Sequence of chain 29.D:
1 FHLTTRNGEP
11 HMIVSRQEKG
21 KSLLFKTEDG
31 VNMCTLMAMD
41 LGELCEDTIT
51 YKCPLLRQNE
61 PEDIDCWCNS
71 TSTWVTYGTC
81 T

A protein and the small-molecule ligand that binds it are described below.
Small molecule (SMILES): CC(=O)N[C@@H]1[C@@H](O)[C@H](O)[C@@H](CO)O[C@H]1O

Binding-site contacts:
Ligand atom C1 contacts residue ASN75 of chain 29.C at 1.3 Å.
Ligand atom C3 contacts residue NAG1 of chain 29.T at 3.3 Å.
Ligand atom C4 contacts residue ASN75 of chain 29.C at 4.0 Å.
Ligand atom O7 contacts residue ASN75 of chain 29.C at 3.2 Å (h-bond).
Ligand atom C3 contacts residue ASN75 of chain 29.C at 3.5 Å.
Ligand atom O4 contacts residue NAG1 of chain 29.T at 1.6 Å.
Ligand atom C2 contacts residue NAG1 of chain 29.T at 4.1 Å.
Ligand atom C7 contacts residue MET126 of chain 29.C at 3.8 Å (hydrophobic).
Ligand atom C5 contacts residue ASN75 of chain 29.C at 3.2 Å.
Ligand atom C8 contacts residue MET126 of chain 29.C at 3.7 Å (hydrophobic).
Ligand atom O6 contacts residue NAG1 of chain 29.T at 4.1 Å.
Ligand atom C7 contacts residue ASN75 of chain 29.C at 2.8 Å.
Ligand atom C4 contacts residue NAG1 of chain 29.T at 2.9 Å.
Ligand atom O6 contacts residue CYS45 of chain 29.D at 3.4 Å (h-bond).
Ligand atom C8 contacts residue PHE98 of chain 29.C at 3.6 Å (hydrophobic).
Ligand atom C6 contacts residue ASN75 of chain 29.C at 3.8 Å.
Ligand atom C6 contacts residue NAG1 of chain 29.T at 3.4 Å.
Ligand atom C6 contacts residue CYS45 of chain 29.D at 4.4 Å (hydrophobic).
Ligand atom O3 contacts residue NAG1 of chain 29.T at 2.4 Å (h-bond).
Ligand atom C5 contacts residue NAG1 of chain 29.T at 3.7 Å.
Ligand atom C6 contacts residue THR48 of chain 29.D at 4.4 Å.
Ligand atom O6 contacts residue THR48 of chain 29.D at 4.0 Å.
Ligand atom N2 contacts residue ASN75 of chain 29.C at 3.0 Å (h-bond).
Ligand atom C8 contacts residue ASN75 of chain 29.C at 3.0 Å.
Ligand atom O5 contacts residue THR48 of chain 29.D at 4.0 Å.
Ligand atom O5 contacts residue ASN75 of chain 29.C at 2.1 Å (h-bond).
Ligand atom O6 contacts residue ASN75 of chain 29.C at 3.8 Å.
Ligand atom O6 contacts residue GLU46 of chain 29.D at 3.8 Å.
Ligand atom O7 contacts residue MET126 of chain 29.C at 3.1 Å.
Ligand atom C2 contacts residue ASN75 of chain 29.C at 2.6 Å.

Sequence of chain 29.C:
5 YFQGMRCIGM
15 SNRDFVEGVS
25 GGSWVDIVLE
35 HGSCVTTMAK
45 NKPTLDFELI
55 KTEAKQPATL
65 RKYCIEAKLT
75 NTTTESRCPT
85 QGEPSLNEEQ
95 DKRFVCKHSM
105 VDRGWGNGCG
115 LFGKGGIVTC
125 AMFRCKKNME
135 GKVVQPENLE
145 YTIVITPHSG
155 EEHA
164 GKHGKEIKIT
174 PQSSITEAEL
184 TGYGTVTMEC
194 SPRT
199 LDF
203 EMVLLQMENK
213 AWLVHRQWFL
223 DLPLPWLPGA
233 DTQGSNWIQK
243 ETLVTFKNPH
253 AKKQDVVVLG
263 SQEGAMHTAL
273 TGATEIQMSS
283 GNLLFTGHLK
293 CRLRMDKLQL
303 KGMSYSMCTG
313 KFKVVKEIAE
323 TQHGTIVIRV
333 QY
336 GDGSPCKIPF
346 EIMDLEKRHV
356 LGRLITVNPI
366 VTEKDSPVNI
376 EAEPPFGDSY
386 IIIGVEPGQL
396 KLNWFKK